Sequence of chain 1.A:
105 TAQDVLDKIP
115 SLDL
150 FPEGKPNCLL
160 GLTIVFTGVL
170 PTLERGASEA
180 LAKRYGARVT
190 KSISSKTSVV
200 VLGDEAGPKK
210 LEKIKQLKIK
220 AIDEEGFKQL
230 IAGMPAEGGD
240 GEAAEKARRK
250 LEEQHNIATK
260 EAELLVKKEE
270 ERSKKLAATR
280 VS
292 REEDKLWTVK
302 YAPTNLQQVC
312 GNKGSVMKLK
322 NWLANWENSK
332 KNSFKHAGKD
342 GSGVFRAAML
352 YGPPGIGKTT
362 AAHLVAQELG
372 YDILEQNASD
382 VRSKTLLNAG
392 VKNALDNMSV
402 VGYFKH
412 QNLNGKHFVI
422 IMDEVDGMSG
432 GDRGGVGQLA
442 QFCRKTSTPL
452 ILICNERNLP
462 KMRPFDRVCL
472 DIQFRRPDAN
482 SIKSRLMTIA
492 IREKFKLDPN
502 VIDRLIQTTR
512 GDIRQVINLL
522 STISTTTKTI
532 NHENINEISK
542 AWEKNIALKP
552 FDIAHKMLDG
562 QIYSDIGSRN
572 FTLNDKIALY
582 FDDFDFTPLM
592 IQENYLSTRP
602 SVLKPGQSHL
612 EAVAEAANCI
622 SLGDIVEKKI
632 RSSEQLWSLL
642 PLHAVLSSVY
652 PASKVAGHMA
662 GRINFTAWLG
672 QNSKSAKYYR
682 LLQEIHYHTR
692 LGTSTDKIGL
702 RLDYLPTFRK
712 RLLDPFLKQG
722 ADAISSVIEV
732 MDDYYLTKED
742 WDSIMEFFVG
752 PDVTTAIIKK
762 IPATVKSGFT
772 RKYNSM

Binding-site contacts:
Ligand atom N6 contacts residue ILE357 of chain 1.A at 3.2 Å (h-bond).
Ligand atom N6 contacts residue CYS311 of chain 1.A at 3.0 Å (h-bond).
Ligand atom N7 contacts residue GLY356 of chain 1.A at 3.5 Å (h-bond).
Ligand atom O3B contacts residue LYS359 of chain 1.A at 3.4 Å (salt-bridge).
Ligand atom O4' contacts residue ARG515 of chain 1.A at 3.4 Å.
Ligand atom O2G contacts residue ARG515 of chain 1.A at 2.3 Å (salt-bridge).
Ligand atom C5 contacts residue ILE514 of chain 1.A at 3.5 Å (hydrophobic).
Ligand atom O1B contacts residue MG1 of chain 1.N at 2.7 Å.
Ligand atom S1G contacts residue ASN456 of chain 1.A at 3.0 Å (h-bond).
Ligand atom N6 contacts residue ILE514 of chain 1.A at 3.5 Å.
Ligand atom PG contacts residue ARG515 of chain 1.A at 3.4 Å.
Ligand atom O3' contacts residue ALA303 of chain 1.A at 3.4 Å.
Ligand atom C6 contacts residue CYS311 of chain 1.A at 3.5 Å (hydrophobic).
Ligand atom O2B contacts residue GLY358 of chain 1.A at 2.9 Å (h-bond).
Ligand atom C3' contacts residue THR299 of chain 1.A at 3.4 Å.
Ligand atom O2A contacts residue THR361 of chain 1.A at 3.2 Å (h-bond).
Ligand atom C2' contacts residue THR299 of chain 1.A at 3.5 Å.
Ligand atom O2G contacts residue ARG157 of chain 1.B at 2.8 Å (salt-bridge).
Ligand atom C5' contacts residue ARG515 of chain 1.A at 3.7 Å.
Ligand atom O2A contacts residue GLY358 of chain 1.A at 3.2 Å.
Ligand atom O3' contacts residue THR299 of chain 1.A at 2.5 Å (h-bond).
Ligand atom PG contacts residue MG1 of chain 1.N at 3.6 Å.
Ligand atom O2' contacts residue THR299 of chain 1.A at 2.6 Å (h-bond).
Ligand atom O3G contacts residue ARG128 of chain 1.B at 3.5 Å (salt-bridge).
Ligand atom O1B contacts residue THR360 of chain 1.A at 3.1 Å (h-bond).
Ligand atom O2A contacts residue THR360 of chain 1.A at 3.7 Å.
Ligand atom O1A contacts residue ARG515 of chain 1.A at 3.3 Å (salt-bridge).
Ligand atom C8 contacts residue GLY356 of chain 1.A at 3.3 Å.
Ligand atom N7 contacts residue GLY358 of chain 1.A at 3.4 Å.
Ligand atom C6 contacts residue ILE514 of chain 1.A at 3.5 Å (hydrophobic).
Ligand atom O3B contacts residue GLY356 of chain 1.A at 3.1 Å (h-bond).
Ligand atom S1G contacts residue ARG128 of chain 1.B at 3.2 Å (salt-bridge).
Ligand atom O3B contacts residue ARG515 of chain 1.A at 3.5 Å (salt-bridge).
Ligand atom O3G contacts residue MG1 of chain 1.N at 2.1 Å.
Ligand atom O1A contacts residue GLU132 of chain 1.B at 2.9 Å (salt-bridge).
Ligand atom N1 contacts residue CYS311 of chain 1.A at 3.1 Å (h-bond).
Ligand atom N7 contacts residue ILE514 of chain 1.A at 3.7 Å.
Ligand atom S1G contacts residue PRO355 of chain 1.A at 3.7 Å.
Ligand atom N7 contacts residue ILE357 of chain 1.A at 3.0 Å (h-bond).
Ligand atom O2B contacts residue LYS359 of chain 1.A at 2.8 Å (salt-bridge).

A protein and the small-molecule ligand that binds it are described below.
Small molecule (SMILES): Nc1ncnc2c1ncn2[C@@H]1O[C@H](COP(=O)(O)OP(=O)(O)OP(O)(O)=S)[C@@H](O)[C@H]1O

Sequence of chain 1.B:
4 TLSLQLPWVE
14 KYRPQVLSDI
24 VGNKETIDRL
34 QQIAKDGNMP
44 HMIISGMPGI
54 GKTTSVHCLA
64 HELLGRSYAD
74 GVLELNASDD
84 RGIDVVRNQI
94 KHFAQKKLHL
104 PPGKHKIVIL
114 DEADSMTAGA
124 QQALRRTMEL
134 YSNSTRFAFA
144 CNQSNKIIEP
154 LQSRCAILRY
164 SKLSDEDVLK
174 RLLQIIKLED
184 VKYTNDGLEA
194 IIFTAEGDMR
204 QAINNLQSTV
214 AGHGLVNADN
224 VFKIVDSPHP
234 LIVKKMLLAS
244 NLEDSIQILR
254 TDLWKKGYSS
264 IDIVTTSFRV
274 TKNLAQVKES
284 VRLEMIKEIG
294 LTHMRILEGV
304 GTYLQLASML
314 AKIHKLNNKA